Sequence of chain 1.A:
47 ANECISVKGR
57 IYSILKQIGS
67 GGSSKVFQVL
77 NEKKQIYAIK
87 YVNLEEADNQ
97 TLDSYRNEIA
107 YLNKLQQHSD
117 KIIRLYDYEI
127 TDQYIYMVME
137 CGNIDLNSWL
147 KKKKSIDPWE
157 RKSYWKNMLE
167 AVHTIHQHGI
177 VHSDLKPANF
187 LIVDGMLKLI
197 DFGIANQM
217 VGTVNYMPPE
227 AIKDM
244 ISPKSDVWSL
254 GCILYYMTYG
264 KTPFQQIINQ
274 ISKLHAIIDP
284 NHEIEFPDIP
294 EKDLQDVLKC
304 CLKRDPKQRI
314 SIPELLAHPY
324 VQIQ

Binding-site contacts:
Ligand atom C25 contacts residue ILE64 of chain 1.A at 3.6 Å (hydrophobic).
Ligand atom N4 contacts residue ASP141 of chain 1.A at 3.5 Å (salt-bridge).
Ligand atom C27 contacts residue ILE196 of chain 1.A at 3.7 Å (hydrophobic).
Ligand atom C20 contacts residue ILE64 of chain 1.A at 3.8 Å (hydrophobic).
Ligand atom C8 contacts residue LEU187 of chain 1.A at 3.3 Å (hydrophobic).
Ligand atom C6 contacts residue ILE64 of chain 1.A at 3.5 Å (hydrophobic).
Ligand atom O5 contacts residue GLU136 of chain 1.A at 3.9 Å.
Ligand atom C26 contacts residue GLY65 of chain 1.A at 3.9 Å.
Ligand atom C14 contacts residue 7PE1 of chain 1.B at 3.3 Å.
Ligand atom C5 contacts residue ILE64 of chain 1.A at 3.3 Å (hydrophobic).
Ligand atom N1 contacts residue LEU187 of chain 1.A at 3.3 Å.
Ligand atom N1 contacts residue ALA84 of chain 1.A at 3.3 Å.
Ligand atom O5 contacts residue CYS137 of chain 1.A at 3.4 Å.
Ligand atom C17 contacts residue VAL72 of chain 1.A at 3.8 Å (hydrophobic).
Ligand atom C15 contacts residue 7PE1 of chain 1.B at 3.6 Å.
Ligand atom C6 contacts residue LEU187 of chain 1.A at 3.7 Å (hydrophobic).
Ligand atom C14 contacts residue LYS86 of chain 1.A at 3.7 Å.
Ligand atom O4 contacts residue ILE64 of chain 1.A at 3.7 Å.
Ligand atom C9 contacts residue ALA84 of chain 1.A at 3.7 Å (hydrophobic).
Ligand atom C3 contacts residue GLY138 of chain 1.A at 3.8 Å.
Ligand atom C3 contacts residue ASN139 of chain 1.A at 3.3 Å.
Ligand atom O5 contacts residue GLY138 of chain 1.A at 2.6 Å (h-bond).
Ligand atom O5 contacts residue LEU187 of chain 1.A at 3.4 Å.
Ligand atom C15 contacts residue LYS86 of chain 1.A at 3.8 Å.
Ligand atom C8 contacts residue GLU136 of chain 1.A at 3.9 Å.
Ligand atom C2 contacts residue ASN139 of chain 1.A at 3.8 Å.
Ligand atom C8 contacts residue GLY138 of chain 1.A at 3.6 Å.
Ligand atom C8 contacts residue ALA84 of chain 1.A at 3.6 Å (hydrophobic).
Ligand atom C26 contacts residue VAL72 of chain 1.A at 3.8 Å (hydrophobic).
Ligand atom C19 contacts residue ILE64 of chain 1.A at 3.9 Å (hydrophobic).
Ligand atom C27 contacts residue ASP141 of chain 1.A at 3.7 Å.
Ligand atom O6 contacts residue ILE196 of chain 1.A at 3.8 Å.
Ligand atom O4 contacts residue GLY65 of chain 1.A at 3.5 Å.
Ligand atom C24 contacts residue ASP141 of chain 1.A at 3.5 Å.
Ligand atom C4 contacts residue GLY138 of chain 1.A at 3.6 Å.
Ligand atom C4 contacts residue ILE64 of chain 1.A at 3.6 Å (hydrophobic).
Ligand atom C26 contacts residue 7PE1 of chain 1.B at 3.8 Å.
Ligand atom C7 contacts residue LEU187 of chain 1.A at 3.7 Å (hydrophobic).
Ligand atom C16 contacts residue 7PE1 of chain 1.B at 3.3 Å.
Ligand atom N1 contacts residue GLU136 of chain 1.A at 3.0 Å (salt-bridge).

A protein and the small-molecule ligand that binds it are described below.
Small molecule (SMILES): CN[C@@H]1C[C@H]2O[C@@](C)([C@@H]1OC)n1c3ccccc3c3c4c(c5c6ccccc6n2c5c31)C(=O)NC4